Sequence of chain 1.C:
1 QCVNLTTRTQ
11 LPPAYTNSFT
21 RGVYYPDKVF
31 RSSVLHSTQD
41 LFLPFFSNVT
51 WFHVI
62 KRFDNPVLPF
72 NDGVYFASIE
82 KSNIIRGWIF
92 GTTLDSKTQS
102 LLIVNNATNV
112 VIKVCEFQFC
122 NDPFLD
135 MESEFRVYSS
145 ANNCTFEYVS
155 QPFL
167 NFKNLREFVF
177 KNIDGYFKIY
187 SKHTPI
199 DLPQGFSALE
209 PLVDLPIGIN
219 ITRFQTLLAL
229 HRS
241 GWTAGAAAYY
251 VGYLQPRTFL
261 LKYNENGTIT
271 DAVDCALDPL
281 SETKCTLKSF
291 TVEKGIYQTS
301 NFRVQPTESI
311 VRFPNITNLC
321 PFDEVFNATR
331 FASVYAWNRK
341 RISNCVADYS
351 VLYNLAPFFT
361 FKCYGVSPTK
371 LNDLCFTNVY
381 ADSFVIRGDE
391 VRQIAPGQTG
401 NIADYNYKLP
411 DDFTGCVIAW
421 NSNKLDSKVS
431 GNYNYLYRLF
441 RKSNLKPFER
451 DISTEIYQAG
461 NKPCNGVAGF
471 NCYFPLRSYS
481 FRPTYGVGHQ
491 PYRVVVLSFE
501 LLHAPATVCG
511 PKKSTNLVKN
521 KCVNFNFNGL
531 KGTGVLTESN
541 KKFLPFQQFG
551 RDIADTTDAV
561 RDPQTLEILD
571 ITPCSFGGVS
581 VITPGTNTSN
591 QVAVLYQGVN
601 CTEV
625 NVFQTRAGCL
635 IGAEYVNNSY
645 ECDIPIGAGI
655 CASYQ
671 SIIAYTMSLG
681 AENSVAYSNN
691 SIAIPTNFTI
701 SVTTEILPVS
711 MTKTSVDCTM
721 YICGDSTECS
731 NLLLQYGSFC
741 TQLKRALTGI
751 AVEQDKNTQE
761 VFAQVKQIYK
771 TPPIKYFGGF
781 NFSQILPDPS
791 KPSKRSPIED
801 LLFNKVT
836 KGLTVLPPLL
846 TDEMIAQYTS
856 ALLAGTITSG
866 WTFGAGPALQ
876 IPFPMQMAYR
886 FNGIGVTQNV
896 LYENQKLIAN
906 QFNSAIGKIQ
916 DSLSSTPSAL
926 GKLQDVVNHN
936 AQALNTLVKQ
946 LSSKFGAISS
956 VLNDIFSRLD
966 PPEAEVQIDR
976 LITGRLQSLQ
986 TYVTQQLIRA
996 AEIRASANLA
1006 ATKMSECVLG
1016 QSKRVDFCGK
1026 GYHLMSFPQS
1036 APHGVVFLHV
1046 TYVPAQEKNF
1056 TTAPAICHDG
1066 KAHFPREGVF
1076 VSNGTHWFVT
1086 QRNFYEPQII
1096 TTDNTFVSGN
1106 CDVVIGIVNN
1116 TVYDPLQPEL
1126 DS

This protein binds this small molecule.
Small molecule (SMILES): CC(=O)N[C@@H]1[C@@H](O)[C@H](O)[C@@H](CO)O[C@H]1O

Binding-site contacts:
Ligand atom C8 contacts residue THR629 of chain 1.C at 3.7 Å.
Ligand atom O5 contacts residue THR602 of chain 1.C at 3.9 Å.
Ligand atom C8 contacts residue GLN628 of chain 1.C at 3.7 Å.
Ligand atom C5 contacts residue ASN600 of chain 1.C at 3.7 Å.
Ligand atom C2 contacts residue ASN600 of chain 1.C at 2.5 Å.
Ligand atom O6 contacts residue THR602 of chain 1.C at 4.1 Å.
Ligand atom C4 contacts residue ASN600 of chain 1.C at 4.3 Å.
Ligand atom N2 contacts residue ASN600 of chain 1.C at 2.9 Å (h-bond).
Ligand atom N2 contacts residue GLN628 of chain 1.C at 4.2 Å.
Ligand atom C1 contacts residue ASN600 of chain 1.C at 1.5 Å.
Ligand atom C7 contacts residue GLN628 of chain 1.C at 3.8 Å.
Ligand atom O7 contacts residue GLN628 of chain 1.C at 4.1 Å.
Ligand atom O6 contacts residue ASN600 of chain 1.C at 4.3 Å.
Ligand atom O6 contacts residue GLU603 of chain 1.C at 3.3 Å (salt-bridge).
Ligand atom O7 contacts residue ASN600 of chain 1.C at 4.5 Å.
Ligand atom O7 contacts residue THR629 of chain 1.C at 4.1 Å.
Ligand atom C7 contacts residue ASN600 of chain 1.C at 3.9 Å.
Ligand atom C7 contacts residue THR629 of chain 1.C at 4.3 Å.
Ligand atom O5 contacts residue ASN600 of chain 1.C at 2.5 Å (h-bond).
Ligand atom C6 contacts residue GLU603 of chain 1.C at 4.3 Å.
Ligand atom C3 contacts residue ASN600 of chain 1.C at 3.8 Å.